The protein below binds the small molecule below.
Small molecule (SMILES): CC(=O)N[C@H]1[C@H](O[C@H]2[C@H](O)[C@@H](NC(C)=O)CO[C@@H]2CO)O[C@H](CO)[C@@H](O[C@@H]2O[C@H](CO)[C@@H](O)[C@H](O)[C@@H]2O)[C@@H]1O

Sequence of chain 1.C:
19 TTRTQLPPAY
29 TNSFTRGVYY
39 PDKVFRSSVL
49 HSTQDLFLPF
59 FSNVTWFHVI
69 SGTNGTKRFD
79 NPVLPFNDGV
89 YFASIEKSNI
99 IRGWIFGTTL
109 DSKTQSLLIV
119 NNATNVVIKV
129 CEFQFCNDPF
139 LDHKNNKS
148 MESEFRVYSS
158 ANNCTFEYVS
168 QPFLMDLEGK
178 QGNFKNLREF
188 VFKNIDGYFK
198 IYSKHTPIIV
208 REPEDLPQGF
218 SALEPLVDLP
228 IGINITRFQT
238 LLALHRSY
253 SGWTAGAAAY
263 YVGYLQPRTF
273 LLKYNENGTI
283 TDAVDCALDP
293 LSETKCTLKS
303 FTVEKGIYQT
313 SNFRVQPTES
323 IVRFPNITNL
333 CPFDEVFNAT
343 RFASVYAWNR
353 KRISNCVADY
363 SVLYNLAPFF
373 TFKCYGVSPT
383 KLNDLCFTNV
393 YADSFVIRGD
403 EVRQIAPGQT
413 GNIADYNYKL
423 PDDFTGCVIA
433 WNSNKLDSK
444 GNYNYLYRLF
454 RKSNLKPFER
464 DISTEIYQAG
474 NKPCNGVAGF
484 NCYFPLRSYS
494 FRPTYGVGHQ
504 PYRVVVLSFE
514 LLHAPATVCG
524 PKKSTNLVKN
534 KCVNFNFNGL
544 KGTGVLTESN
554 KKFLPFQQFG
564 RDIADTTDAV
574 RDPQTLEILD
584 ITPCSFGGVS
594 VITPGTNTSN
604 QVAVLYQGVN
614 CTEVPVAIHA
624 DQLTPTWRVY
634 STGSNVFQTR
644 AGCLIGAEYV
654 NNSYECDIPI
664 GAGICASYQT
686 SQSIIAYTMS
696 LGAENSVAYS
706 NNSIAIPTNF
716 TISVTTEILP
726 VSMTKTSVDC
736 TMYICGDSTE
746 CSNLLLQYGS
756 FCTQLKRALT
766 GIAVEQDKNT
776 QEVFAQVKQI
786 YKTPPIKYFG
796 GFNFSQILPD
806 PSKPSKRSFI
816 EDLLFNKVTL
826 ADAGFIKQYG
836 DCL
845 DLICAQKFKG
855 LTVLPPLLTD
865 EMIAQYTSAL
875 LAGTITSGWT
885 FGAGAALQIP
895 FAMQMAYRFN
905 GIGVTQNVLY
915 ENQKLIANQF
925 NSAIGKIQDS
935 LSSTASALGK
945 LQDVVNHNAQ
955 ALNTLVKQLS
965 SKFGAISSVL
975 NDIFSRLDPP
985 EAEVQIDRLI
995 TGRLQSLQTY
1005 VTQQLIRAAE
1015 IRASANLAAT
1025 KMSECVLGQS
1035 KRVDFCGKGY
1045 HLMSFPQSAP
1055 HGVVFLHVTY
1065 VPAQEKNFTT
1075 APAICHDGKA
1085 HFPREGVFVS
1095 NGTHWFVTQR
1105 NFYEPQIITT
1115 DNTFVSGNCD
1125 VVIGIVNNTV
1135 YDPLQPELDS

Binding-site contacts:
Ligand atom C1 contacts residue ASN714 of chain 1.C at 1.4 Å.
Ligand atom C5 contacts residue LEU919 of chain 1.C at 4.2 Å (hydrophobic).
Ligand atom O7 contacts residue GLN1068 of chain 1.C at 4.0 Å.
Ligand atom C7 contacts residue ASN714 of chain 1.C at 3.7 Å.
Ligand atom C3 contacts residue ASN714 of chain 1.C at 3.8 Å.
Ligand atom C2 contacts residue GLN1068 of chain 1.C at 4.5 Å.
Ligand atom C4 contacts residue ASN714 of chain 1.C at 4.2 Å.
Ligand atom O5 contacts residue GLN1068 of chain 1.C at 4.2 Å.
Ligand atom C7 contacts residue LEU919 of chain 1.C at 3.9 Å (hydrophobic).
Ligand atom C6 contacts residue LEU919 of chain 1.C at 4.4 Å (hydrophobic).
Ligand atom N2 contacts residue ASN714 of chain 1.C at 2.9 Å (h-bond).
Ligand atom C1 contacts residue GLN1068 of chain 1.C at 4.2 Å.
Ligand atom C2 contacts residue ASN714 of chain 1.C at 2.5 Å.
Ligand atom O5 contacts residue ASN714 of chain 1.C at 2.4 Å (h-bond).
Ligand atom C8 contacts residue LEU919 of chain 1.C at 4.0 Å (hydrophobic).
Ligand atom O6 contacts residue ASN714 of chain 1.C at 4.5 Å.
Ligand atom C5 contacts residue ASN714 of chain 1.C at 3.7 Å.
Ligand atom O4 contacts residue LEU919 of chain 1.C at 4.2 Å.
Ligand atom O7 contacts residue ASN714 of chain 1.C at 4.1 Å.
Ligand atom O7 contacts residue LEU919 of chain 1.C at 3.7 Å.